Binding-site contacts:
Ligand atom C7 contacts residue TYR90 of chain 11.C at 4.5 Å (hydrophobic).
Ligand atom C1 contacts residue THR89 of chain 11.C at 4.1 Å.
Ligand atom O5 contacts residue ASN118 of chain 11.C at 2.4 Å (h-bond).
Ligand atom C5 contacts residue THR120 of chain 11.C at 3.8 Å.
Ligand atom C2 contacts residue ASN118 of chain 11.C at 2.5 Å.
Ligand atom O7 contacts residue SER66 of chain 11.C at 3.0 Å (h-bond).
Ligand atom C8 contacts residue TYR90 of chain 11.C at 3.5 Å (hydrophobic).
Ligand atom C8 contacts residue SER66 of chain 11.C at 4.0 Å.
Ligand atom C6 contacts residue THR89 of chain 11.C at 4.4 Å.
Ligand atom C3 contacts residue ASN118 of chain 11.C at 3.8 Å.
Ligand atom N2 contacts residue SER66 of chain 11.C at 4.3 Å.
Ligand atom C2 contacts residue SER66 of chain 11.C at 4.5 Å.
Ligand atom O5 contacts residue THR89 of chain 11.C at 4.2 Å.
Ligand atom C8 contacts residue ASN118 of chain 11.C at 4.2 Å.
Ligand atom N2 contacts residue TYR90 of chain 11.C at 4.3 Å.
Ligand atom C7 contacts residue ASN118 of chain 11.C at 3.5 Å.
Ligand atom C4 contacts residue ASN118 of chain 11.C at 4.2 Å.
Ligand atom C1 contacts residue THR120 of chain 11.C at 4.3 Å.
Ligand atom C1 contacts residue ASN118 of chain 11.C at 1.5 Å.
Ligand atom O6 contacts residue THR89 of chain 11.C at 4.0 Å.
Ligand atom C8 contacts residue ASP67 of chain 11.C at 3.9 Å.
Ligand atom N2 contacts residue ASN118 of chain 11.C at 2.9 Å (h-bond).
Ligand atom C5 contacts residue ASN118 of chain 11.C at 3.7 Å.
Ligand atom C6 contacts residue THR120 of chain 11.C at 3.4 Å.
Ligand atom O7 contacts residue ASN118 of chain 11.C at 4.0 Å.
Ligand atom C7 contacts residue SER66 of chain 11.C at 3.5 Å.
Ligand atom C4 contacts residue THR120 of chain 11.C at 4.4 Å.
Ligand atom C5 contacts residue THR89 of chain 11.C at 4.4 Å.
Ligand atom O5 contacts residue THR120 of chain 11.C at 3.2 Å (h-bond).

This small molecule binds to this protein.
Small molecule (SMILES): CC(=O)N[C@@H]1[C@@H](O)[C@H](O)[C@@H](CO)O[C@H]1O

Sequence of chain 11.C:
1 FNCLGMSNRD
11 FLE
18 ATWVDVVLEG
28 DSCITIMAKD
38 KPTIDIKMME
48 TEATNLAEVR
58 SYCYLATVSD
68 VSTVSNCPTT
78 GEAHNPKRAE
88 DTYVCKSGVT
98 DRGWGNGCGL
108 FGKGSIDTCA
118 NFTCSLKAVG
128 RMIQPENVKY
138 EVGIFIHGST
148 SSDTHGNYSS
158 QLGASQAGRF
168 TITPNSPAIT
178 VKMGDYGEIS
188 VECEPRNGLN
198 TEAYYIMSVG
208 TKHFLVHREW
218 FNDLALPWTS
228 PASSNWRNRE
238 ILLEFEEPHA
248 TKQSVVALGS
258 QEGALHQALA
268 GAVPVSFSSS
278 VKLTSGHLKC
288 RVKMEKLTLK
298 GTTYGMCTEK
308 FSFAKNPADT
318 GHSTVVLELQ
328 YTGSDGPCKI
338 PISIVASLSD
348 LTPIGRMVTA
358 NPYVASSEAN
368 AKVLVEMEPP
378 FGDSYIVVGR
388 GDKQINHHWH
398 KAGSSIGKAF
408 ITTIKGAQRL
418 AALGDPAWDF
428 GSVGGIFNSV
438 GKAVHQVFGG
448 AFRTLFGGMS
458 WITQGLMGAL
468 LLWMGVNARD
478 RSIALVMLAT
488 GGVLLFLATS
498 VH